Sequence of chain 27.F:
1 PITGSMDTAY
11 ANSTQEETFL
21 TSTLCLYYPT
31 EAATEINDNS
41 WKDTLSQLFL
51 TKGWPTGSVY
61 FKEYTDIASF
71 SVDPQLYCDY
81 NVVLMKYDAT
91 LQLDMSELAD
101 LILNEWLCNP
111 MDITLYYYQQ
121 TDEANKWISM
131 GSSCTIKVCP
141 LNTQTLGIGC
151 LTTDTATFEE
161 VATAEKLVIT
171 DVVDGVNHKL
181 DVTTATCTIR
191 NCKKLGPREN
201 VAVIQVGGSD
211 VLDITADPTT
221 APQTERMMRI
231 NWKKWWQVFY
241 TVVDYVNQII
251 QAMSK

This protein binds this small molecule.
Small molecule (SMILES): CC(=O)N[C@H]1[C@H](O[C@H]2[C@H](O)[C@@H](NC(C)=O)CO[C@@H]2CO)O[C@H](CO)[C@@H](O)[C@@H]1O

Binding-site contacts:
Ligand atom O7 contacts residue ASN12 of chain 27.F at 3.7 Å.
Ligand atom C7 contacts residue ASN12 of chain 27.F at 3.9 Å.
Ligand atom N2 contacts residue ASN12 of chain 27.F at 3.8 Å.
Ligand atom C2 contacts residue ASN12 of chain 27.F at 3.2 Å.
Ligand atom C1 contacts residue ASN12 of chain 27.F at 2.1 Å.
Ligand atom O5 contacts residue ASN12 of chain 27.F at 2.7 Å (h-bond).
Ligand atom C5 contacts residue ASN12 of chain 27.F at 4.1 Å.